Binding-site contacts:
Ligand atom OAH contacts residue SER26 of chain 20.A at 3.9 Å.
Ligand atom CAA contacts residue SER26 of chain 20.A at 1.5 Å.
Ligand atom FAB contacts residue SER26 of chain 20.A at 3.2 Å.
Ligand atom CAI contacts residue LEU23 of chain 20.A at 4.1 Å (hydrophobic).
Ligand atom CAA contacts residue ALA54 of chain 20.A at 4.1 Å (hydrophobic).
Ligand atom CAG contacts residue LEU23 of chain 20.A at 4.2 Å (hydrophobic).
Ligand atom FAB contacts residue DFE1 of chain 6.I at 1.6 Å.
Ligand atom CAA contacts residue ARG58 of chain 20.A at 3.9 Å.
Ligand atom CAA contacts residue TYR27 of chain 20.A at 3.9 Å (hydrophobic).
Ligand atom CAI contacts residue TYR27 of chain 20.A at 3.6 Å (hydrophobic).
Ligand atom CAJ contacts residue SER26 of chain 6.A at 4.2 Å.
Ligand atom CAJ contacts residue DFE1 of chain 6.I at 0.8 Å.
Ligand atom FAF contacts residue SER26 of chain 6.A at 4.2 Å.
Ligand atom FAF contacts residue LEU23 of chain 20.A at 4.3 Å.
Ligand atom FAD contacts residue TYR27 of chain 6.A at 4.4 Å.
Ligand atom CAA contacts residue DFE1 of chain 6.I at 1.9 Å.
Ligand atom FAE contacts residue SER26 of chain 6.A at 3.3 Å.
Ligand atom CAA contacts residue LEU23 of chain 20.A at 4.3 Å (hydrophobic).
Ligand atom FAF contacts residue DFE1 of chain 6.I at 1.3 Å.
Ligand atom FAE contacts residue DFE1 of chain 6.I at 1.1 Å.
Ligand atom FAE contacts residue ARG58 of chain 6.A at 4.3 Å.
Ligand atom FAC contacts residue SER26 of chain 20.A at 3.3 Å.
Ligand atom FAE contacts residue LEU23 of chain 6.A at 4.3 Å.
Ligand atom OAH contacts residue DFE1 of chain 6.I at 0.8 Å.
Ligand atom FAD contacts residue DFE1 of chain 6.I at 1.4 Å.
Ligand atom CAG contacts residue DFE1 of chain 6.I at 1.0 Å.
Ligand atom FAD contacts residue LEU80 of chain 6.A at 3.6 Å.
Ligand atom FAC contacts residue TYR27 of chain 20.A at 2.9 Å.
Ligand atom CAI contacts residue SER26 of chain 20.A at 2.8 Å.
Ligand atom FAC contacts residue LEU23 of chain 20.A at 2.9 Å.
Ligand atom FAD contacts residue LEU23 of chain 6.A at 3.5 Å.
Ligand atom FAB contacts residue LEU30 of chain 20.A at 4.0 Å.
Ligand atom CAI contacts residue DFE1 of chain 6.I at 1.4 Å.
Ligand atom FAB contacts residue TYR27 of chain 20.A at 3.4 Å.
Ligand atom FAF contacts residue TYR27 of chain 6.A at 4.1 Å.
Ligand atom FAC contacts residue DFE1 of chain 6.I at 1.7 Å.

Sequence of chain 20.A:
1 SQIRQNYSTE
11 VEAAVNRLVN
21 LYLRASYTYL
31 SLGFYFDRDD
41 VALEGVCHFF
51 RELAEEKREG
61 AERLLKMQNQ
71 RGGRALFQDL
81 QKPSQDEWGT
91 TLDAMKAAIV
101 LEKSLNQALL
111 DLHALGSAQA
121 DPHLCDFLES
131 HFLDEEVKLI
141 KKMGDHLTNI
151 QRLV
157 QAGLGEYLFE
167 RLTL

Sequence of chain 6.A:
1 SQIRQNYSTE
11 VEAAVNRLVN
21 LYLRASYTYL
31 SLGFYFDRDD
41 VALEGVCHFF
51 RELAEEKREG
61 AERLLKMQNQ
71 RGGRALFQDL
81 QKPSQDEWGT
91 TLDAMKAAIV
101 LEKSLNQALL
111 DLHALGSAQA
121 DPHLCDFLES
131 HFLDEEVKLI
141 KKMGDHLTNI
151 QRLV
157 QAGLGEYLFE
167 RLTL

The protein below binds the small molecule below.
Small molecule (SMILES): CC(F)(F)OCC(F)(F)F